Binding-site contacts:
Ligand atom C8 contacts residue GLY1131 of chain 1.A at 3.4 Å.
Ligand atom C7 contacts residue ASN709 of chain 1.A at 3.0 Å.
Ligand atom O5 contacts residue ASN709 of chain 1.A at 2.4 Å (h-bond).
Ligand atom C2 contacts residue ASN709 of chain 1.A at 2.5 Å.
Ligand atom O7 contacts residue ASN709 of chain 1.A at 2.8 Å (h-bond).
Ligand atom N2 contacts residue ASN709 of chain 1.A at 2.9 Å (h-bond).
Ligand atom C1 contacts residue ASN709 of chain 1.A at 1.4 Å.
Ligand atom C4 contacts residue ASN709 of chain 1.A at 4.2 Å.
Ligand atom O5 contacts residue ASP796 of chain 1.B at 4.3 Å.
Ligand atom C5 contacts residue ASN709 of chain 1.A at 3.7 Å.
Ligand atom C3 contacts residue ASN709 of chain 1.A at 3.8 Å.
Ligand atom C8 contacts residue ASN709 of chain 1.A at 4.2 Å.
Ligand atom C7 contacts residue GLY1131 of chain 1.A at 4.5 Å.

Sequence of chain 1.B:
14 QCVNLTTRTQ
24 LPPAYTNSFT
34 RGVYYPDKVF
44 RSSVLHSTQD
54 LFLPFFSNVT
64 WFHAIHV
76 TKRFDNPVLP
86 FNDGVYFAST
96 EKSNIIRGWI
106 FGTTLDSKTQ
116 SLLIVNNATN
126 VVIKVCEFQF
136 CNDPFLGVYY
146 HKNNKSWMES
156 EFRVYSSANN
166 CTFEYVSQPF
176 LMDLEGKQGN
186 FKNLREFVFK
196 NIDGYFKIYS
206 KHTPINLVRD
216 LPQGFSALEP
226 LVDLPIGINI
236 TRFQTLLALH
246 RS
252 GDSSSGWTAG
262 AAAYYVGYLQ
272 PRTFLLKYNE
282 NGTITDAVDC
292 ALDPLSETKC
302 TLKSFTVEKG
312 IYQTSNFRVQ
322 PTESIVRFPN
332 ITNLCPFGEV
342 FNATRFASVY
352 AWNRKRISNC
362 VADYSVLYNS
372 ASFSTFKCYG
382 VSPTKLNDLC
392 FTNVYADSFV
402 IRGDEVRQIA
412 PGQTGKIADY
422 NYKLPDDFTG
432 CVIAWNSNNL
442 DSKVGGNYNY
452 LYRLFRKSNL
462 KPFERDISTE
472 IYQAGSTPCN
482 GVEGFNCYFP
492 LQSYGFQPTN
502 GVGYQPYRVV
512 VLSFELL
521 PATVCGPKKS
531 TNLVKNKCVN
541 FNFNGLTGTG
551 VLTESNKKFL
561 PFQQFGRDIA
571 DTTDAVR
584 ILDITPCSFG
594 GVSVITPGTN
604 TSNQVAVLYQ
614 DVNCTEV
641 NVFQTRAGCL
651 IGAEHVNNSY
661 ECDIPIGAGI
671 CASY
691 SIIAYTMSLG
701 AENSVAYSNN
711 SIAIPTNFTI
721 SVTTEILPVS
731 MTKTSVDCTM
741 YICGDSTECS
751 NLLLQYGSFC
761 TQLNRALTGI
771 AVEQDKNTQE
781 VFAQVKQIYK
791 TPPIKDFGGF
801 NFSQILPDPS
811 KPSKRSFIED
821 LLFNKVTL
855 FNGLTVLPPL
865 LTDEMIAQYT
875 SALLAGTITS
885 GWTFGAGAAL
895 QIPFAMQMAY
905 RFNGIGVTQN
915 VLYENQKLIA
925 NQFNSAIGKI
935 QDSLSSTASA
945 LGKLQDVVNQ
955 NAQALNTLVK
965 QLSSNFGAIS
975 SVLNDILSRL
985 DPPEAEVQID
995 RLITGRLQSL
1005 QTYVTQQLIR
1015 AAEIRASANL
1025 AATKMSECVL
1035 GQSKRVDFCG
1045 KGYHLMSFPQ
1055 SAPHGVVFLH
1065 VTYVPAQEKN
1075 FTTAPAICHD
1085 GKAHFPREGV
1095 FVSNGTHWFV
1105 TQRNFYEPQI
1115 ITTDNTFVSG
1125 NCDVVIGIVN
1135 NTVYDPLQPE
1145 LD

The small molecule below binds the protein below.
Small molecule (SMILES): CC(=O)N[C@@H]1[C@@H](O)[C@H](O)[C@@H](CO)O[C@H]1O

Sequence of chain 1.A:
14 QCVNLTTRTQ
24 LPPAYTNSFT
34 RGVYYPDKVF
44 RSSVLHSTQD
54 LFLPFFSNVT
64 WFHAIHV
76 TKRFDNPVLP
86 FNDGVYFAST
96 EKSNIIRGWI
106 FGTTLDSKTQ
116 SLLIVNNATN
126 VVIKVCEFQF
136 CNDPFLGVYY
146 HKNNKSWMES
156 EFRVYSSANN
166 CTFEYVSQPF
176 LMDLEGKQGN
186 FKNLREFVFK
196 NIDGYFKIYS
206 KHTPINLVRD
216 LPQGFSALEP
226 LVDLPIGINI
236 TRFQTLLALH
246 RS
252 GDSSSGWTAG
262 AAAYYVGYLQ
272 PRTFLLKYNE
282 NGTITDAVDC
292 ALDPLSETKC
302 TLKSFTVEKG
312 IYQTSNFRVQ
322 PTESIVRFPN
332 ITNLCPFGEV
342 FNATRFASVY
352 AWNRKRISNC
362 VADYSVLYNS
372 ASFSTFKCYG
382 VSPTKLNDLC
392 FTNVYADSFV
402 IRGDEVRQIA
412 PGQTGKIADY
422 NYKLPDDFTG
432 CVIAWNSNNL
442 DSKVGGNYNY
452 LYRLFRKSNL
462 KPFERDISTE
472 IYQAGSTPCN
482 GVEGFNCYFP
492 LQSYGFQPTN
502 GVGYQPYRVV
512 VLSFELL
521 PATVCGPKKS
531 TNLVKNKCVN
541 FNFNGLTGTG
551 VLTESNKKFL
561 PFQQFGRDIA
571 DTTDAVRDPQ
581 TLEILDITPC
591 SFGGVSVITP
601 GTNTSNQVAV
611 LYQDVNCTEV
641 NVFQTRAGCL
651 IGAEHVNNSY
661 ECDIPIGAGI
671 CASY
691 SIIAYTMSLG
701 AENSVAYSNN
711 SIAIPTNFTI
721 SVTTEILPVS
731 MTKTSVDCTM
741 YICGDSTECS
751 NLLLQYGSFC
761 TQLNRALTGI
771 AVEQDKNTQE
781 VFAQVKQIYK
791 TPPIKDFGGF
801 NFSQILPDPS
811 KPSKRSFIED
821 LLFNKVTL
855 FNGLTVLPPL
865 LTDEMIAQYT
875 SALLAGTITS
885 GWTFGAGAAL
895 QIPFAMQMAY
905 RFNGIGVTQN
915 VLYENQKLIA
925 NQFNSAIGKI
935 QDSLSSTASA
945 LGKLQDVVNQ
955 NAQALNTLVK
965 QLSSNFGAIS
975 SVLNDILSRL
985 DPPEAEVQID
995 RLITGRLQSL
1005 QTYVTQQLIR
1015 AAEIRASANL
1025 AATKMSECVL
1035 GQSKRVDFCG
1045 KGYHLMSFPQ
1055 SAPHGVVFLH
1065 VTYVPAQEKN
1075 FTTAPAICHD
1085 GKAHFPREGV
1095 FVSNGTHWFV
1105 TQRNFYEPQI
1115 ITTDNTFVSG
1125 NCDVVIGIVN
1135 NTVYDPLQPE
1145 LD